This small molecule binds to this protein.
Small molecule (SMILES): COc1ccc2cc(-c3c(-c4ccncc4)nc(-c4ccc(S(C)(=O)=O)cc4C)n3C)ccc2c1

Sequence of chain 1.B:
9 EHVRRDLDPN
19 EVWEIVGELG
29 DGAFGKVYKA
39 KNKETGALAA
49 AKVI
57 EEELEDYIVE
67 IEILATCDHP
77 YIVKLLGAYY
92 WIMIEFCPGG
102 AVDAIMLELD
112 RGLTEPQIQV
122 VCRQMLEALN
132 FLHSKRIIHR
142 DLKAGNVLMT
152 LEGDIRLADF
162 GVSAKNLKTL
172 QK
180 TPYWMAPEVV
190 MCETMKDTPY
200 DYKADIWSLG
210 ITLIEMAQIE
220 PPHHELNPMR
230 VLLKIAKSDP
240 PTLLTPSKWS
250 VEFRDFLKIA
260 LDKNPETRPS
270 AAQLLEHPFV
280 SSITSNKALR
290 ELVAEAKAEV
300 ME

Binding-site contacts:
Ligand atom CAO contacts residue LYS50 of chain 1.B at 3.8 Å.
Ligand atom CAB contacts residue GLY146 of chain 1.B at 3.1 Å.
Ligand atom CAO contacts residue ILE95 of chain 1.B at 4.0 Å (hydrophobic).
Ligand atom CAH contacts residue CYS98 of chain 1.B at 4.0 Å (hydrophobic).
Ligand atom CAH contacts residue ALA48 of chain 1.B at 3.6 Å (hydrophobic).
Ligand atom CAB contacts residue ALA102 of chain 1.B at 3.8 Å (hydrophobic).
Ligand atom OAV contacts residue ILE95 of chain 1.B at 3.5 Å.
Ligand atom CAR contacts residue ILE95 of chain 1.B at 3.9 Å (hydrophobic).
Ligand atom CAA contacts residue GLU66 of chain 1.B at 3.6 Å.
Ligand atom CBG contacts residue LYS50 of chain 1.B at 4.0 Å.
Ligand atom CAA contacts residue ILE93 of chain 1.B at 3.6 Å (hydrophobic).
Ligand atom OAV contacts residue ILE93 of chain 1.B at 3.5 Å.
Ligand atom CAS contacts residue VAL35 of chain 1.B at 3.8 Å (hydrophobic).
Ligand atom NAT contacts residue ALA48 of chain 1.B at 3.8 Å.
Ligand atom CAY contacts residue LEU149 of chain 1.B at 3.6 Å (hydrophobic).
Ligand atom OAE contacts residue ALA105 of chain 1.B at 4.0 Å.
Ligand atom CAX contacts residue ILE95 of chain 1.B at 3.4 Å (hydrophobic).
Ligand atom CAA contacts residue LYS50 of chain 1.B at 3.9 Å.
Ligand atom CAK contacts residue ILE93 of chain 1.B at 4.0 Å (hydrophobic).
Ligand atom CBF contacts residue LYS50 of chain 1.B at 3.8 Å.
Ligand atom NAT contacts residue LEU149 of chain 1.B at 4.1 Å.
Ligand atom CAK contacts residue ILE95 of chain 1.B at 3.5 Å (hydrophobic).
Ligand atom CAH contacts residue LEU149 of chain 1.B at 3.5 Å (hydrophobic).
Ligand atom NAT contacts residue GLU96 of chain 1.B at 4.0 Å.
Ligand atom CAR contacts residue LYS50 of chain 1.B at 3.8 Å.
Ligand atom CAP contacts residue LYS50 of chain 1.B at 4.1 Å.
Ligand atom CAX contacts residue LYS50 of chain 1.B at 4.1 Å.
Ligand atom CAJ contacts residue LEU149 of chain 1.B at 3.2 Å (hydrophobic).
Ligand atom CAK contacts residue LYS50 of chain 1.B at 3.8 Å.
Ligand atom CAP contacts residue ALA159 of chain 1.B at 4.0 Å (hydrophobic).
Ligand atom OAE contacts residue ASP104 of chain 1.B at 3.9 Å.
Ligand atom CAJ contacts residue ALA48 of chain 1.B at 4.0 Å (hydrophobic).
Ligand atom CAD contacts residue ALA105 of chain 1.B at 3.9 Å (hydrophobic).
Ligand atom CAG contacts residue CYS98 of chain 1.B at 3.6 Å (hydrophobic).
Ligand atom NAT contacts residue PHE97 of chain 1.B at 3.8 Å.
Ligand atom CAG contacts residue PHE97 of chain 1.B at 4.0 Å (hydrophobic).
Ligand atom CAH contacts residue GLU96 of chain 1.B at 3.8 Å.
Ligand atom NAT contacts residue CYS98 of chain 1.B at 3.0 Å (h-bond).
Ligand atom CBC contacts residue LEU149 of chain 1.B at 4.1 Å (hydrophobic).
Ligand atom CAB contacts residue LEU149 of chain 1.B at 4.0 Å (hydrophobic).